Sequence of chain 2.A:
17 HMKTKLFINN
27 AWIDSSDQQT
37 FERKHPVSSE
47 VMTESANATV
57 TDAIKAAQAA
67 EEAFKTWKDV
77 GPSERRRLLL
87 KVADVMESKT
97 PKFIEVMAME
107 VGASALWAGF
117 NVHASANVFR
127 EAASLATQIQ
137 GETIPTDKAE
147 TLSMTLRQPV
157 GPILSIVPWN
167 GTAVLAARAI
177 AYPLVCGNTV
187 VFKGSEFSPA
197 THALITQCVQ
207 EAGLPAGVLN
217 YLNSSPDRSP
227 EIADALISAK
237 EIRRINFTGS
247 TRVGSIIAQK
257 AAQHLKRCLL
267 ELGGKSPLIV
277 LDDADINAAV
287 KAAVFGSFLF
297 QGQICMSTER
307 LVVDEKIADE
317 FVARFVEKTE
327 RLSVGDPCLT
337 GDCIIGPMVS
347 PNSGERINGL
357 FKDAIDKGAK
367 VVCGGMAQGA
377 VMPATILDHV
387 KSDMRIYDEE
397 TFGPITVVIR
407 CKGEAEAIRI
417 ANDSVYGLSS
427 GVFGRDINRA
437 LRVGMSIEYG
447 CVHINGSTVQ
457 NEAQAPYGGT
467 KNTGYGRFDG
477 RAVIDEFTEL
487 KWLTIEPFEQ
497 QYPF

Binding-site contacts:
Ligand atom CAB contacts residue ILE300 of chain 2.A at 3.9 Å (hydrophobic).
Ligand atom OAH contacts residue MET302 of chain 2.A at 3.4 Å (h-bond).
Ligand atom CAG contacts residue ASN457 of chain 2.A at 4.0 Å.
Ligand atom CAD contacts residue ILE300 of chain 2.A at 3.6 Å (hydrophobic).
Ligand atom CAE contacts residue VAL170 of chain 2.A at 3.7 Å (hydrophobic).
Ligand atom CAE contacts residue LEU171 of chain 2.A at 4.0 Å (hydrophobic).
Ligand atom CAI contacts residue MET302 of chain 2.A at 4.0 Å (hydrophobic).
Ligand atom CAA contacts residue LEU171 of chain 2.A at 4.1 Å (hydrophobic).
Ligand atom CAG contacts residue TYR463 of chain 2.A at 3.9 Å (hydrophobic).
Ligand atom CAA contacts residue ILE300 of chain 2.A at 3.8 Å (hydrophobic).
Ligand atom CAD contacts residue CYS301 of chain 2.A at 3.4 Å (hydrophobic).
Ligand atom OAF contacts residue TRP113 of chain 2.A at 3.5 Å.
Ligand atom OAF contacts residue LEU171 of chain 2.A at 4.1 Å.
Ligand atom CAG contacts residue ARG174 of chain 2.A at 4.4 Å.
Ligand atom CAE contacts residue TRP113 of chain 2.A at 4.0 Å (hydrophobic).
Ligand atom CAG contacts residue LEU171 of chain 2.A at 4.1 Å (hydrophobic).
Ligand atom CAI contacts residue LEU171 of chain 2.A at 4.1 Å (hydrophobic).
Ligand atom OAH contacts residue CYS301 of chain 2.A at 2.6 Å (h-bond).
Ligand atom CAA contacts residue MET302 of chain 2.A at 4.4 Å (hydrophobic).
Ligand atom CAC contacts residue MET302 of chain 2.A at 3.8 Å (hydrophobic).
Ligand atom CAB contacts residue LEU171 of chain 2.A at 4.0 Å (hydrophobic).
Ligand atom CAB contacts residue GLY167 of chain 2.A at 3.9 Å.
Ligand atom CAC contacts residue LEU171 of chain 2.A at 4.1 Å (hydrophobic).
Ligand atom OAF contacts residue ILE300 of chain 2.A at 3.7 Å.
Ligand atom OAH contacts residue ASN166 of chain 2.A at 4.2 Å.
Ligand atom CAD contacts residue ASN166 of chain 2.A at 3.7 Å.
Ligand atom CAD contacts residue LEU171 of chain 2.A at 4.4 Å (hydrophobic).
Ligand atom CAA contacts residue TYR463 of chain 2.A at 4.4 Å (hydrophobic).
Ligand atom CAE contacts residue GLY167 of chain 2.A at 4.1 Å.
Ligand atom CAG contacts residue MET302 of chain 2.A at 3.6 Å (hydrophobic).
Ligand atom CAB contacts residue TRP113 of chain 2.A at 4.1 Å (hydrophobic).
Ligand atom CAI contacts residue VAL170 of chain 2.A at 3.8 Å (hydrophobic).
Ligand atom CAC contacts residue TYR463 of chain 2.A at 3.4 Å (hydrophobic).
Ligand atom OAF contacts residue GLY167 of chain 2.A at 3.1 Å.
Ligand atom OAH contacts residue ILE300 of chain 2.A at 3.3 Å.
Ligand atom OAF contacts residue ASN166 of chain 2.A at 3.8 Å.
Ligand atom OAH contacts residue TYR463 of chain 2.A at 4.0 Å.
Ligand atom CAI contacts residue ASN457 of chain 2.A at 4.1 Å.

A protein and the small-molecule ligand that binds it are described below.
Small molecule (SMILES): O=Cc1ccccc1O